A protein and the small-molecule ligand that binds it are described below.
Small molecule (SMILES): CC(=O)N[C@H]1[C@H](O[C@H]2[C@H](O)[C@@H](NC(C)=O)CO[C@@H]2CO)O[C@H](CO)[C@@H](O)[C@@H]1O

Binding-site contacts:
Ligand atom C5 contacts residue ASN19 of chain 13.BA at 3.5 Å.
Ligand atom C8 contacts residue TYR17 of chain 13.BA at 4.4 Å (hydrophobic).
Ligand atom C2 contacts residue ASN19 of chain 13.BA at 2.9 Å.
Ligand atom O7 contacts residue ASN19 of chain 13.BA at 4.2 Å.
Ligand atom C1 contacts residue ASN19 of chain 13.BA at 1.6 Å.
Ligand atom N2 contacts residue ASN19 of chain 13.BA at 3.2 Å (h-bond).
Ligand atom O5 contacts residue ASN19 of chain 13.BA at 2.5 Å (h-bond).
Ligand atom C3 contacts residue ASN19 of chain 13.BA at 4.0 Å.
Ligand atom C7 contacts residue ASN19 of chain 13.BA at 3.8 Å.
Ligand atom C4 contacts residue ASN19 of chain 13.BA at 4.4 Å.

Sequence of chain 13.BA:
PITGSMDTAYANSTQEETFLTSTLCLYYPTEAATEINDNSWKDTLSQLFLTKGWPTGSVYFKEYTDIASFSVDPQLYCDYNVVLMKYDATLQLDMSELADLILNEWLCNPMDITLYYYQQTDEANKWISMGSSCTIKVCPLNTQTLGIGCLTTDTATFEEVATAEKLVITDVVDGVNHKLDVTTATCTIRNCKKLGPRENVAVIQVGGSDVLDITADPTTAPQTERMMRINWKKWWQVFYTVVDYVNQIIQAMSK